Sequence of chain 1.D:
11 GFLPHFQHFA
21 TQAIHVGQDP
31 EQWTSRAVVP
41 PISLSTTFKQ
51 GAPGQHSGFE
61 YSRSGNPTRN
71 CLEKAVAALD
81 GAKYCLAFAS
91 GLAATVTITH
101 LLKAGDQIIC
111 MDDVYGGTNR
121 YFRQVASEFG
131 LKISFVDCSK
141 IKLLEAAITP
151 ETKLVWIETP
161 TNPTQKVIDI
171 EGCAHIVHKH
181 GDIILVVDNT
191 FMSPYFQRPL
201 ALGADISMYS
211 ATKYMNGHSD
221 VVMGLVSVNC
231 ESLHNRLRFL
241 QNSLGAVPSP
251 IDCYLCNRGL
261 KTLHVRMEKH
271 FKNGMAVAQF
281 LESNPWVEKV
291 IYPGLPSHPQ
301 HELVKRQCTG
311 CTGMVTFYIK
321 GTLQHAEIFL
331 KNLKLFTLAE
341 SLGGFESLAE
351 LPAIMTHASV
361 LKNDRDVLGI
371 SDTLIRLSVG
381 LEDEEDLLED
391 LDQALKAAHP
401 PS

This small molecule binds to this protein.
Small molecule (SMILES): C=CC[C@H](N)C(=O)O

Binding-site contacts:
Ligand atom CB contacts residue TYR115 of chain 1.D at 2.5 Å (hydrophobic).
Ligand atom C1A contacts residue TYR61 of chain 1.C at 3.4 Å (hydrophobic).
Ligand atom C1A contacts residue PLP1 of chain 1.O at 3.9 Å.
Ligand atom O contacts residue ARG63 of chain 1.C at 2.8 Å (salt-bridge).
Ligand atom CA contacts residue SER64 of chain 1.C at 4.4 Å.
Ligand atom C1A contacts residue LYS213 of chain 1.D at 4.2 Å.
Ligand atom CB contacts residue THR356 of chain 1.D at 4.4 Å.
Ligand atom O contacts residue TYR115 of chain 1.D at 3.3 Å (h-bond).
Ligand atom N contacts residue GLU60 of chain 1.C at 3.7 Å.
Ligand atom C contacts residue ASN242 of chain 1.C at 4.1 Å.
Ligand atom C contacts residue ARG63 of chain 1.C at 4.0 Å.
Ligand atom C1E contacts residue TYR115 of chain 1.D at 1.3 Å (hydrophobic).
Ligand atom C1E contacts residue ARG63 of chain 1.C at 3.3 Å.
Ligand atom CB contacts residue GLU340 of chain 1.D at 3.2 Å.
Ligand atom C1A contacts residue NO31 of chain 1.N at 2.8 Å.
Ligand atom C1A contacts residue ARG63 of chain 1.C at 3.6 Å.
Ligand atom C contacts residue SER64 of chain 1.C at 4.2 Å.
Ligand atom CA contacts residue TYR61 of chain 1.C at 4.3 Å (hydrophobic).
Ligand atom O contacts residue SER64 of chain 1.C at 4.0 Å.
Ligand atom CA contacts residue TYR115 of chain 1.D at 3.4 Å (hydrophobic).
Ligand atom C contacts residue TYR115 of chain 1.D at 3.5 Å (hydrophobic).
Ligand atom OXT contacts residue ARG120 of chain 1.D at 2.9 Å (salt-bridge).
Ligand atom N contacts residue GLU340 of chain 1.D at 2.5 Å (salt-bridge).
Ligand atom C1A contacts residue TYR115 of chain 1.D at 2.1 Å (hydrophobic).
Ligand atom C contacts residue ARG120 of chain 1.D at 3.7 Å.
Ligand atom O contacts residue ASN242 of chain 1.C at 3.7 Å.
Ligand atom C1E contacts residue TYR61 of chain 1.C at 3.9 Å (hydrophobic).
Ligand atom C1E contacts residue GLU340 of chain 1.D at 4.4 Å.
Ligand atom O contacts residue ARG120 of chain 1.D at 3.1 Å (salt-bridge).
Ligand atom C1E contacts residue NO31 of chain 1.N at 4.0 Å.
Ligand atom OXT contacts residue ASN242 of chain 1.C at 3.9 Å.
Ligand atom OXT contacts residue TYR115 of chain 1.D at 4.5 Å.
Ligand atom CA contacts residue GLU340 of chain 1.D at 3.2 Å.

Sequence of chain 1.C:
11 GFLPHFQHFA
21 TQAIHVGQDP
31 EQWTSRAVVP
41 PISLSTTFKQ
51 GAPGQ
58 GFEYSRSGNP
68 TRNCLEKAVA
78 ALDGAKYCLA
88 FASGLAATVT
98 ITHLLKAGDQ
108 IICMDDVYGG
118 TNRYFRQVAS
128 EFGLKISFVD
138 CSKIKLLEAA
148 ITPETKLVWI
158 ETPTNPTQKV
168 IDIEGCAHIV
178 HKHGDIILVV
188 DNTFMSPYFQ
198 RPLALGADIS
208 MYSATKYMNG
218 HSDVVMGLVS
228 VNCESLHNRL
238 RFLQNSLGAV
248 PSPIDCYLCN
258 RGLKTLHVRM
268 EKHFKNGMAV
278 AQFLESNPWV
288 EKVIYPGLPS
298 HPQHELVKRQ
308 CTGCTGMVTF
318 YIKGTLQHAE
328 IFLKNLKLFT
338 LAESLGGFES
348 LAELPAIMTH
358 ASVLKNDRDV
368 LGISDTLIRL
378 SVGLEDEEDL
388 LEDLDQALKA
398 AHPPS